This protein binds this small molecule.
Small molecule (SMILES): CC(=O)N[C@@H]1[C@@H](O)[C@H](O)[C@@H](CO)O[C@H]1O

Sequence of chain 1.B:
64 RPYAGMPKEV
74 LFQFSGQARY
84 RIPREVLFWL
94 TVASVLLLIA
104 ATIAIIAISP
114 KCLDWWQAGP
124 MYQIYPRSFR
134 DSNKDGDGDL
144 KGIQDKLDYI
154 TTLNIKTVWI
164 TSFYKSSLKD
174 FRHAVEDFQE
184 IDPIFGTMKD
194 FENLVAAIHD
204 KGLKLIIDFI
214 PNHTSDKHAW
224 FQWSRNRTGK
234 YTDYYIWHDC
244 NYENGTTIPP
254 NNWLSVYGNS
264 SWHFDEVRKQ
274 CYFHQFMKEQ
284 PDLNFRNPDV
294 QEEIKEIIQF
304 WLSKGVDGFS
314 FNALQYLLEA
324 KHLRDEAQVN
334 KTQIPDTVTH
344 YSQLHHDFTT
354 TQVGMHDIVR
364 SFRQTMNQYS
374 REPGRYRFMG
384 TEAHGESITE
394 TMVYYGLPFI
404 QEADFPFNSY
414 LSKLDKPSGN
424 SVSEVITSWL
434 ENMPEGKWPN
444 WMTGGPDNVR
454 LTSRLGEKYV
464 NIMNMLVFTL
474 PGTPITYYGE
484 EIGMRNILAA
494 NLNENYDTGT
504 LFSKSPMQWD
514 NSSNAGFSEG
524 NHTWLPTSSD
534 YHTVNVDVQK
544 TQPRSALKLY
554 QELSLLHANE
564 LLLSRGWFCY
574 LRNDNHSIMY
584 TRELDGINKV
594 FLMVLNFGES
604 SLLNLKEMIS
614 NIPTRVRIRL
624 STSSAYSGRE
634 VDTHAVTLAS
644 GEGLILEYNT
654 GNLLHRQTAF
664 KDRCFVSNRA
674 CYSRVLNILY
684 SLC

Binding-site contacts:
Ligand atom C8 contacts residue LYS137 of chain 1.B at 4.3 Å.
Ligand atom C4 contacts residue ASN524 of chain 1.B at 4.2 Å.
Ligand atom C7 contacts residue ASN524 of chain 1.B at 3.9 Å.
Ligand atom C5 contacts residue ASN524 of chain 1.B at 3.7 Å.
Ligand atom O5 contacts residue ASN524 of chain 1.B at 2.4 Å (h-bond).
Ligand atom C3 contacts residue ASN524 of chain 1.B at 3.8 Å.
Ligand atom C1 contacts residue ASN524 of chain 1.B at 1.4 Å.
Ligand atom C8 contacts residue ASN524 of chain 1.B at 4.2 Å.
Ligand atom O7 contacts residue ASN524 of chain 1.B at 4.4 Å.
Ligand atom N2 contacts residue ASN524 of chain 1.B at 2.9 Å (h-bond).
Ligand atom C2 contacts residue ASN524 of chain 1.B at 2.5 Å.